Binding-site contacts:
Ligand atom O4 contacts residue PHE34 of chain 2.B at 3.8 Å.
Ligand atom O4 contacts residue ARG156 of chain 2.B at 2.9 Å (salt-bridge).
Ligand atom O71 contacts residue PHE34 of chain 2.B at 4.3 Å.
Ligand atom C4 contacts residue VAL126 of chain 2.B at 4.2 Å (hydrophobic).
Ligand atom C2 contacts residue PHE34 of chain 2.B at 3.4 Å (hydrophobic).
Ligand atom O2 contacts residue PHE35 of chain 2.B at 3.4 Å (h-bond).
Ligand atom C4 contacts residue PHE35 of chain 2.B at 3.7 Å (hydrophobic).
Ligand atom C5 contacts residue LEU25 of chain 2.B at 3.8 Å (hydrophobic).
Ligand atom O71 contacts residue THR128 of chain 2.B at 3.9 Å.
Ligand atom C7 contacts residue LEU25 of chain 2.B at 3.7 Å (hydrophobic).
Ligand atom O71 contacts residue LYS26 of chain 2.B at 2.9 Å (salt-bridge).
Ligand atom C5 contacts residue ARG156 of chain 2.B at 3.5 Å.
Ligand atom N1 contacts residue THR128 of chain 2.B at 4.1 Å.
Ligand atom O2 contacts residue PHE34 of chain 2.B at 3.6 Å.
Ligand atom C7 contacts residue LYS26 of chain 2.B at 3.8 Å.
Ligand atom C5 contacts residue PHE34 of chain 2.B at 3.6 Å (hydrophobic).
Ligand atom C6 contacts residue PHE34 of chain 2.B at 3.6 Å (hydrophobic).
Ligand atom N1 contacts residue PHE34 of chain 2.B at 3.6 Å.
Ligand atom C4 contacts residue ARG156 of chain 2.B at 3.7 Å.
Ligand atom O4 contacts residue PHE35 of chain 2.B at 2.9 Å (h-bond).
Ligand atom C7 contacts residue THR128 of chain 2.B at 3.6 Å.
Ligand atom C7 contacts residue PHE34 of chain 2.B at 4.3 Å (hydrophobic).
Ligand atom O72 contacts residue LEU25 of chain 2.B at 3.5 Å.
Ligand atom C4 contacts residue PHE34 of chain 2.B at 3.6 Å (hydrophobic).
Ligand atom N3 contacts residue PHE34 of chain 2.B at 3.5 Å.
Ligand atom C6 contacts residue LEU25 of chain 2.B at 4.1 Å (hydrophobic).
Ligand atom O71 contacts residue LEU25 of chain 2.B at 3.7 Å.
Ligand atom N3 contacts residue VAL126 of chain 2.B at 4.1 Å.
Ligand atom N3 contacts residue PHE35 of chain 2.B at 2.8 Å (h-bond).
Ligand atom O72 contacts residue LYS26 of chain 2.B at 4.0 Å.
Ligand atom C6 contacts residue THR128 of chain 2.B at 4.1 Å.
Ligand atom O72 contacts residue THR128 of chain 2.B at 3.6 Å.
Ligand atom O2 contacts residue VAL126 of chain 2.B at 4.4 Å.
Ligand atom C2 contacts residue PHE35 of chain 2.B at 3.6 Å (hydrophobic).
Ligand atom C2 contacts residue VAL126 of chain 2.B at 4.3 Å (hydrophobic).

Sequence of chain 2.B:
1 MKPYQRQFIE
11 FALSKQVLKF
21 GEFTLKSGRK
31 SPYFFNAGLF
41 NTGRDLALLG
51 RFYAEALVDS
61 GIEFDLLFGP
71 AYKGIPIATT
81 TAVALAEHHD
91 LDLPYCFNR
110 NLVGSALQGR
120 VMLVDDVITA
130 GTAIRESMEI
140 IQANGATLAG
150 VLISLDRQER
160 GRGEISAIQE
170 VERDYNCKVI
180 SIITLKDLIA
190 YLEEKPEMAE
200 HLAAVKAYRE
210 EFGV

A small-molecule ligand and the protein it binds are described below.
Small molecule (SMILES): O=C(O)c1cc(=O)[nH]c(=O)[nH]1